Binding-site contacts:
Ligand atom C4 contacts residue RO81 of chain 1.K at 3.6 Å.
Ligand atom O13 contacts residue THR28 of chain 1.A at 3.8 Å.
Ligand atom C4 contacts residue THR28 of chain 1.C at 3.7 Å.
Ligand atom N9 contacts residue GLY22 of chain 1.A at 3.7 Å.
Ligand atom O13 contacts residue GLY27 of chain 1.A at 3.4 Å.
Ligand atom C17 contacts residue LEU31 of chain 1.A at 3.8 Å (hydrophobic).
Ligand atom C15 contacts residue GLY22 of chain 1.A at 3.6 Å.
Ligand atom BR6 contacts residue GLY29 of chain 1.C at 3.6 Å.
Ligand atom N7 contacts residue GLY27 of chain 1.A at 3.2 Å (h-bond).
Ligand atom N7 contacts residue GLY29 of chain 1.A at 3.6 Å (h-bond).
Ligand atom N9 contacts residue THR28 of chain 1.A at 3.9 Å.
Ligand atom N9 contacts residue GLY29 of chain 1.A at 3.1 Å (h-bond).
Ligand atom N7 contacts residue GLY22 of chain 1.A at 3.3 Å (h-bond).
Ligand atom C14 contacts residue GLY22 of chain 1.A at 3.6 Å.
Ligand atom C2 contacts residue GLY22 of chain 1.A at 3.9 Å.
Ligand atom C10 contacts residue GLY22 of chain 1.A at 3.4 Å.
Ligand atom C17 contacts residue GLY22 of chain 1.A at 3.8 Å.
Ligand atom CL contacts residue VAL18 of chain 1.A at 3.5 Å.
Ligand atom O12 contacts residue LEU31 of chain 1.A at 3.0 Å (h-bond).
Ligand atom S8 contacts residue GLY29 of chain 1.A at 3.6 Å.
Ligand atom O11 contacts residue GLY22 of chain 1.A at 3.4 Å.
Ligand atom BR6 contacts residue MET19 of chain 1.A at 3.5 Å.
Ligand atom C10 contacts residue GLY27 of chain 1.A at 3.9 Å.
Ligand atom C4 contacts residue ARG23 of chain 1.A at 3.7 Å.
Ligand atom O12 contacts residue GLU30 of chain 1.A at 3.4 Å (salt-bridge).
Ligand atom C10 contacts residue GLY29 of chain 1.A at 3.2 Å.
Ligand atom O11 contacts residue THR32 of chain 1.A at 2.7 Å (h-bond).
Ligand atom C5 contacts residue ARG23 of chain 1.A at 3.9 Å.
Ligand atom O13 contacts residue GLY29 of chain 1.A at 3.6 Å.
Ligand atom C16 contacts residue GLY22 of chain 1.A at 3.7 Å.
Ligand atom N3 contacts residue RO81 of chain 1.K at 3.6 Å.
Ligand atom C5 contacts residue RO81 of chain 1.K at 3.7 Å.
Ligand atom C15 contacts residue THR32 of chain 1.A at 3.4 Å.
Ligand atom C10 contacts residue THR32 of chain 1.A at 3.9 Å.
Ligand atom O11 contacts residue GLY29 of chain 1.A at 3.3 Å.
Ligand atom CL contacts residue MET178 of chain 1.A at 3.8 Å.
Ligand atom O12 contacts residue GLY29 of chain 1.A at 3.2 Å.
Ligand atom C15 contacts residue LEU31 of chain 1.A at 3.8 Å (hydrophobic).
Ligand atom N9 contacts residue GLY27 of chain 1.A at 3.3 Å.
Ligand atom O12 contacts residue THR32 of chain 1.A at 2.9 Å (h-bond).

Sequence of chain 1.C:
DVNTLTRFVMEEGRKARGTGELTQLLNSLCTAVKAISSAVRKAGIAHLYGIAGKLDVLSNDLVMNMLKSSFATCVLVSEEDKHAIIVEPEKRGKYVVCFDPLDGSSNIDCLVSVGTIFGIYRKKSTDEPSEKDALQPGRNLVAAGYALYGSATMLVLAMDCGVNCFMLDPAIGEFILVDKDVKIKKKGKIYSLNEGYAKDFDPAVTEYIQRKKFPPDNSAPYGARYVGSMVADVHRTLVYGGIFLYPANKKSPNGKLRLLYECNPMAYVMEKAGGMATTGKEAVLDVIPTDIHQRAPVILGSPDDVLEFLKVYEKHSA

The small molecule below binds the protein below.
Small molecule (SMILES): O=C(/N=c1/[nH]cc(Br)s1)NS(=O)(=O)c1cccc(Cl)c1

Sequence of chain 1.A:
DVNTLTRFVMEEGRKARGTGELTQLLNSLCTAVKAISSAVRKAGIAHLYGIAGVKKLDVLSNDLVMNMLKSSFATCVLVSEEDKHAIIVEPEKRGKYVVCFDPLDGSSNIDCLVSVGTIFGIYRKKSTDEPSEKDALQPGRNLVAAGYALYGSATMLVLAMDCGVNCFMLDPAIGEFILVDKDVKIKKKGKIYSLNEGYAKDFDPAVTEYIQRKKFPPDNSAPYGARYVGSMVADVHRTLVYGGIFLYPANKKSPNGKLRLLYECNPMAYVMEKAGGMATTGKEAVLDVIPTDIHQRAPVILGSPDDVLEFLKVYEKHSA